Sequence of chain 1.A:
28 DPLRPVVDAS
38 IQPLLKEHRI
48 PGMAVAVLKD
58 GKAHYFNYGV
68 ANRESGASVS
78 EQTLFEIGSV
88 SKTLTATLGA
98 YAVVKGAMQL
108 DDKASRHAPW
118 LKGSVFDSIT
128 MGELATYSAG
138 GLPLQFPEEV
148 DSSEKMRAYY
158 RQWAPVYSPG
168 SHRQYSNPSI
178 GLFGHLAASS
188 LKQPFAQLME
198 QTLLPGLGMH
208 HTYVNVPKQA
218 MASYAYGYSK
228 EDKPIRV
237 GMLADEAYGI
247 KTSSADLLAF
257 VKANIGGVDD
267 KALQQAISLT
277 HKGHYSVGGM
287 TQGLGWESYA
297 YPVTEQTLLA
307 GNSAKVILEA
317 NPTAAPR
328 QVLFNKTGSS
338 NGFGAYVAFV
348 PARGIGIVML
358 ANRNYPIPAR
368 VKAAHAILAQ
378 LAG

A protein and the small-molecule ligand that binds it are described below.
Small molecule (SMILES): C[C@H](NS(=O)(=O)O)[C@@H](C=O)NC(=O)/C(=N\OC(C)(C)C(=O)O)c1csc(N)n1

Binding-site contacts:
Ligand atom C21 contacts residue GLN142 of chain 1.A at 3.6 Å.
Ligand atom O32 contacts residue TYR172 of chain 1.A at 3.8 Å.
Ligand atom N12 contacts residue SER86 of chain 1.A at 3.0 Å (h-bond).
Ligand atom N14 contacts residue SER336 of chain 1.A at 3.9 Å.
Ligand atom O9 contacts residue SER336 of chain 1.A at 2.8 Å (h-bond).
Ligand atom O9 contacts residue SER86 of chain 1.A at 2.4 Å (h-bond).
Ligand atom N16 contacts residue ASN338 of chain 1.A at 3.8 Å.
Ligand atom C25 contacts residue TYR244 of chain 1.A at 3.5 Å (hydrophobic).
Ligand atom C29 contacts residue GLN142 of chain 1.A at 4.0 Å.
Ligand atom C7 contacts residue LEU141 of chain 1.A at 3.8 Å (hydrophobic).
Ligand atom C20 contacts residue SER336 of chain 1.A at 3.9 Å.
Ligand atom C24 contacts residue SER336 of chain 1.A at 4.0 Å.
Ligand atom O33 contacts residue ILE364 of chain 1.A at 3.7 Å.
Ligand atom O9 contacts residue GLY335 of chain 1.A at 3.5 Å.
Ligand atom C22 contacts residue GLN142 of chain 1.A at 3.6 Å.
Ligand atom C20 contacts residue TYR172 of chain 1.A at 3.9 Å (hydrophobic).
Ligand atom O10 contacts residue GLN142 of chain 1.A at 3.0 Å (h-bond).
Ligand atom O32 contacts residue THR334 of chain 1.A at 2.5 Å (h-bond).
Ligand atom S8 contacts residue TYR244 of chain 1.A at 3.2 Å.
Ligand atom N14 contacts residue GLN142 of chain 1.A at 3.6 Å (h-bond).
Ligand atom N13 contacts residue SER336 of chain 1.A at 3.2 Å (h-bond).
Ligand atom O34 contacts residue ILE364 of chain 1.A at 3.8 Å.
Ligand atom O30 contacts residue GLN142 of chain 1.A at 3.3 Å (h-bond).
Ligand atom O11 contacts residue GLN142 of chain 1.A at 3.5 Å (h-bond).
Ligand atom C20 contacts residue SER86 of chain 1.A at 1.5 Å.
Ligand atom C18 contacts residue SER86 of chain 1.A at 3.4 Å.
Ligand atom C19 contacts residue SER86 of chain 1.A at 2.5 Å.
Ligand atom O9 contacts residue GLY85 of chain 1.A at 3.8 Å.
Ligand atom N13 contacts residue SER86 of chain 1.A at 3.6 Å.
Ligand atom O32 contacts residue LYS333 of chain 1.A at 3.6 Å.
Ligand atom C22 contacts residue SER336 of chain 1.A at 3.7 Å.
Ligand atom S17 contacts residue THR334 of chain 1.A at 3.6 Å (h-bond).
Ligand atom O33 contacts residue ILE313 of chain 1.A at 3.7 Å.
Ligand atom O10 contacts residue ASN174 of chain 1.A at 2.8 Å (h-bond).
Ligand atom O34 contacts residue SER336 of chain 1.A at 3.0 Å (h-bond).
Ligand atom O34 contacts residue THR334 of chain 1.A at 3.6 Å.
Ligand atom O34 contacts residue GLY335 of chain 1.A at 3.5 Å.
Ligand atom C7 contacts residue TYR172 of chain 1.A at 3.7 Å (hydrophobic).
Ligand atom C21 contacts residue SER336 of chain 1.A at 3.9 Å.
Ligand atom N12 contacts residue TYR172 of chain 1.A at 3.3 Å (h-bond).